Sequence of chain 1.Q:
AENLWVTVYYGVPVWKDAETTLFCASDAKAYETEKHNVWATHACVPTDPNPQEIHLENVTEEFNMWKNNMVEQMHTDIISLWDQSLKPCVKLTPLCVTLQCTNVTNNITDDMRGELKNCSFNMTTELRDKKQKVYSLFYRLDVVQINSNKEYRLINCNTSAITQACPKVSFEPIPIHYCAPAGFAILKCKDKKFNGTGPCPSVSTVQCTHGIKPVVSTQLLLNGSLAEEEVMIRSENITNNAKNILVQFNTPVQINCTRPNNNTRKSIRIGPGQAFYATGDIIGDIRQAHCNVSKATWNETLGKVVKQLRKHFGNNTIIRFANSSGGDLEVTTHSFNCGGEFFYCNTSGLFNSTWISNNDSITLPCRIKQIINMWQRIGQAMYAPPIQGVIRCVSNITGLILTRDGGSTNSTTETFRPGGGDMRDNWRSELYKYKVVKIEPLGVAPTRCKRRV

Sequence of chain 1.U:
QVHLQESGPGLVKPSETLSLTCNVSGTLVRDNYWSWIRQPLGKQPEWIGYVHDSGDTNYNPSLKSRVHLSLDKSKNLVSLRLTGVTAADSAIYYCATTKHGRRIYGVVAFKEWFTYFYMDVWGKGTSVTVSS

A small-molecule ligand and the protein it binds are described below.
Small molecule (SMILES): CC(=O)N[C@H]1[C@H](O[C@H]2[C@H](O)[C@@H](NC(C)=O)CO[C@@H]2CO)O[C@H](CO)[C@@H](O[C@@H]2O[C@H](CO)[C@@H](O)[C@H](O)[C@@H]2O)[C@@H]1O

Binding-site contacts:
Ligand atom C4 contacts residue ASN301 of chain 1.Q at 4.3 Å.
Ligand atom C4 contacts residue ILE104 of chain 1.U at 3.9 Å (hydrophobic).
Ligand atom O3 contacts residue GLY106 of chain 1.U at 3.7 Å.
Ligand atom C2 contacts residue ASN301 of chain 1.Q at 2.4 Å.
Ligand atom O7 contacts residue THR267 of chain 1.Q at 3.8 Å.
Ligand atom N2 contacts residue VAL108 of chain 1.U at 3.5 Å.
Ligand atom C4 contacts residue GLY106 of chain 1.U at 4.0 Å.
Ligand atom O6 contacts residue ARG296 of chain 1.Q at 4.3 Å.
Ligand atom O5 contacts residue SER381 of chain 1.Q at 3.7 Å.
Ligand atom C7 contacts residue HIS299 of chain 1.Q at 3.7 Å.
Ligand atom C8 contacts residue VAL108 of chain 1.U at 3.7 Å (hydrophobic).
Ligand atom O6 contacts residue VAL107 of chain 1.U at 4.2 Å.
Ligand atom O7 contacts residue ASN301 of chain 1.Q at 3.6 Å (h-bond).
Ligand atom N2 contacts residue ASN301 of chain 1.Q at 2.8 Å (h-bond).
Ligand atom O5 contacts residue THR383 of chain 1.Q at 3.6 Å.
Ligand atom C3 contacts residue ILE104 of chain 1.U at 4.3 Å (hydrophobic).
Ligand atom C7 contacts residue ASN301 of chain 1.Q at 3.4 Å.
Ligand atom C3 contacts residue GLY106 of chain 1.U at 4.0 Å.
Ligand atom C5 contacts residue THR383 of chain 1.Q at 4.0 Å.
Ligand atom O6 contacts residue ILE104 of chain 1.U at 3.0 Å (h-bond).
Ligand atom O5 contacts residue ASN301 of chain 1.Q at 2.4 Å (h-bond).
Ligand atom C6 contacts residue THR383 of chain 1.Q at 4.0 Å.
Ligand atom C7 contacts residue VAL108 of chain 1.U at 4.0 Å (hydrophobic).
Ligand atom C6 contacts residue ILE104 of chain 1.U at 3.7 Å (hydrophobic).
Ligand atom O5 contacts residue ILE104 of chain 1.U at 4.3 Å.
Ligand atom O7 contacts residue HIS299 of chain 1.Q at 2.5 Å (h-bond).
Ligand atom C1 contacts residue ASN301 of chain 1.Q at 1.4 Å.
Ligand atom O6 contacts residue TYR105 of chain 1.U at 3.5 Å (h-bond).
Ligand atom C3 contacts residue ASN301 of chain 1.Q at 3.8 Å.
Ligand atom C5 contacts residue ASN301 of chain 1.Q at 3.7 Å.
Ligand atom C1 contacts residue THR383 of chain 1.Q at 4.2 Å.
Ligand atom C7 contacts residue THR267 of chain 1.Q at 4.3 Å.
Ligand atom O3 contacts residue VAL108 of chain 1.U at 3.9 Å.
Ligand atom C5 contacts residue ILE104 of chain 1.U at 3.3 Å (hydrophobic).
Ligand atom O4 contacts residue ARG103 of chain 1.U at 4.0 Å.
Ligand atom C8 contacts residue THR267 of chain 1.Q at 3.8 Å.
Ligand atom O3 contacts residue ILE104 of chain 1.U at 3.8 Å.
Ligand atom O4 contacts residue ILE104 of chain 1.U at 3.5 Å (h-bond).
Ligand atom C1 contacts residue TYR105 of chain 1.U at 4.0 Å (hydrophobic).
Ligand atom C2 contacts residue GLY106 of chain 1.U at 3.6 Å.